Binding-site contacts:
Ligand atom O3 contacts residue GLU413 of chain 1.A at 4.1 Å.
Ligand atom C1 contacts residue SER419 of chain 1.A at 3.7 Å.
Ligand atom C3 contacts residue ASN334 of chain 1.A at 3.8 Å.
Ligand atom C1 contacts residue GLU413 of chain 1.A at 3.9 Å.
Ligand atom O7 contacts residue GLU413 of chain 1.A at 3.6 Å.
Ligand atom C6 contacts residue PRO421 of chain 1.A at 4.0 Å (hydrophobic).
Ligand atom O6 contacts residue PHE411 of chain 1.A at 4.1 Å.
Ligand atom C2 contacts residue GLU413 of chain 1.A at 3.5 Å.
Ligand atom O5 contacts residue ASN334 of chain 1.A at 2.4 Å (h-bond).
Ligand atom C3 contacts residue GLU413 of chain 1.A at 3.5 Å.
Ligand atom C2 contacts residue ASN334 of chain 1.A at 2.4 Å.
Ligand atom C7 contacts residue LYS415 of chain 1.A at 4.2 Å.
Ligand atom O7 contacts residue LYS414 of chain 1.A at 4.0 Å.
Ligand atom C7 contacts residue ASN334 of chain 1.A at 3.7 Å.
Ligand atom C4 contacts residue ASN334 of chain 1.A at 4.1 Å.
Ligand atom O5 contacts residue SER419 of chain 1.A at 2.9 Å (h-bond).
Ligand atom C6 contacts residue SER419 of chain 1.A at 3.9 Å.
Ligand atom N2 contacts residue ASN334 of chain 1.A at 3.0 Å (h-bond).
Ligand atom C5 contacts residue ASN334 of chain 1.A at 3.7 Å.
Ligand atom C5 contacts residue SER419 of chain 1.A at 4.0 Å.
Ligand atom O6 contacts residue PRO421 of chain 1.A at 3.7 Å.
Ligand atom O6 contacts residue TYR377 of chain 1.A at 4.5 Å.
Ligand atom O7 contacts residue LYS415 of chain 1.A at 3.5 Å.
Ligand atom C8 contacts residue LYS415 of chain 1.A at 4.0 Å.
Ligand atom O6 contacts residue VAL420 of chain 1.A at 3.9 Å.
Ligand atom O6 contacts residue SER419 of chain 1.A at 2.8 Å (h-bond).
Ligand atom C8 contacts residue ASN334 of chain 1.A at 3.9 Å.
Ligand atom C5 contacts residue GLU413 of chain 1.A at 4.4 Å.
Ligand atom N2 contacts residue GLU413 of chain 1.A at 2.7 Å (salt-bridge).
Ligand atom C1 contacts residue ASN334 of chain 1.A at 1.4 Å.
Ligand atom C7 contacts residue LYS414 of chain 1.A at 4.2 Å.
Ligand atom O6 contacts residue GLU413 of chain 1.A at 4.4 Å.
Ligand atom C7 contacts residue GLU413 of chain 1.A at 3.5 Å.

This small molecule binds to this protein.
Small molecule (SMILES): CC(=O)N[C@H]1[C@H](O[C@H]2[C@H](O)[C@@H](NC(C)=O)CO[C@@H]2CO)O[C@H](CO)[C@@H](O)[C@@H]1O

Sequence of chain 1.A:
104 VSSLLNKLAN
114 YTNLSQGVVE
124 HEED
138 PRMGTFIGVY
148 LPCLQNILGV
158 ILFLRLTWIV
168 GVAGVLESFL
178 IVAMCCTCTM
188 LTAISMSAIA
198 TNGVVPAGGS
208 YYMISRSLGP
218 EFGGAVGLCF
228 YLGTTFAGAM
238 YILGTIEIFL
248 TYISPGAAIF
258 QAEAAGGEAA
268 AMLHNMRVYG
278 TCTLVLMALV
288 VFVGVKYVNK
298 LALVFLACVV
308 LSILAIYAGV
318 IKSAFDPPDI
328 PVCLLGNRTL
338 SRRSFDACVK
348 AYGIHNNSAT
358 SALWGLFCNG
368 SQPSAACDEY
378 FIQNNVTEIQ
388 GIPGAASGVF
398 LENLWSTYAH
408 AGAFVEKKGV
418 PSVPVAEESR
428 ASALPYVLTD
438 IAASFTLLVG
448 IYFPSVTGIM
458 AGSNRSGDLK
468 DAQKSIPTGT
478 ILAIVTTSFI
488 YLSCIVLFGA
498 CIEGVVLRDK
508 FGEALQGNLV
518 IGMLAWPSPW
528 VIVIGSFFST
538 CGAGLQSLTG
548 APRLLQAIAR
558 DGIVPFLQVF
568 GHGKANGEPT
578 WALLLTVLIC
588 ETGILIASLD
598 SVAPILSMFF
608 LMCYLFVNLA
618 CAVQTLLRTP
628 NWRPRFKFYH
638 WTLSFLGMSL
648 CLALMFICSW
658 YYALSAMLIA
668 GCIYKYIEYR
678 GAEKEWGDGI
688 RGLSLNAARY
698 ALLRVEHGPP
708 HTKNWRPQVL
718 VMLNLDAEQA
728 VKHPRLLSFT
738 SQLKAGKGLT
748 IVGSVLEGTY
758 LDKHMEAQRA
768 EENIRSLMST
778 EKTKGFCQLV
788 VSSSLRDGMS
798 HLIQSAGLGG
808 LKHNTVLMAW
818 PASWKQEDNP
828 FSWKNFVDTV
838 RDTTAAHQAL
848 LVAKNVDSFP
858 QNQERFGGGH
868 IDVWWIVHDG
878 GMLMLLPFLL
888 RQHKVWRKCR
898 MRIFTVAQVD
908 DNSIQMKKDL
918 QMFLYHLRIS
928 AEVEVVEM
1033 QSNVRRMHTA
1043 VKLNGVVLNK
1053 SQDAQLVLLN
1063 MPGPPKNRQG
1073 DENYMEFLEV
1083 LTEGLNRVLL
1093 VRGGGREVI